A protein and the small-molecule ligand that binds it are described below.
Small molecule (SMILES): Cc1cc(CCCCCOc2c(Cl)cc(C3=NCCO3)cc2Cl)on1

Binding-site contacts:
Ligand atom N3A contacts residue PHE182 of chain 21.A at 4.0 Å.
Ligand atom C2C contacts residue MET217 of chain 21.A at 3.7 Å (hydrophobic).
Ligand atom N3A contacts residue LEU127 of chain 21.A at 4.1 Å.
Ligand atom C6B contacts residue ILE125 of chain 21.A at 3.6 Å (hydrophobic).
Ligand atom C4C contacts residue MET217 of chain 21.A at 4.2 Å (hydrophobic).
Ligand atom C2B contacts residue ILE125 of chain 21.A at 3.1 Å (hydrophobic).
Ligand atom C2A contacts residue ILE220 of chain 21.A at 3.8 Å (hydrophobic).
Ligand atom C4A contacts residue TYR145 of chain 21.A at 3.3 Å (hydrophobic).
Ligand atom C5A contacts residue TYR147 of chain 21.A at 4.1 Å (hydrophobic).
Ligand atom N2 contacts residue THR102 of chain 21.A at 4.2 Å.
Ligand atom C1B contacts residue ILE125 of chain 21.A at 3.1 Å (hydrophobic).
Ligand atom C5B contacts residue ILE125 of chain 21.A at 3.9 Å (hydrophobic).
Ligand atom CL1 contacts residue ILE239 of chain 21.A at 3.8 Å.
Ligand atom C4 contacts residue LEU103 of chain 21.A at 3.4 Å (hydrophobic).
Ligand atom N2 contacts residue ASN215 of chain 21.A at 3.7 Å.
Ligand atom C3B contacts residue ILE220 of chain 21.A at 4.2 Å (hydrophobic).
Ligand atom C5A contacts residue MET146 of chain 21.A at 3.7 Å (hydrophobic).
Ligand atom O1B contacts residue ILE125 of chain 21.A at 3.5 Å.
Ligand atom C2A contacts residue PHE182 of chain 21.A at 4.2 Å (hydrophobic).
Ligand atom C3 contacts residue LEU103 of chain 21.A at 4.1 Å (hydrophobic).
Ligand atom CL2 contacts residue LEU187 of chain 21.A at 3.9 Å.
Ligand atom C31 contacts residue MET195 of chain 21.A at 3.5 Å (hydrophobic).
Ligand atom C4B contacts residue ILE125 of chain 21.A at 3.9 Å (hydrophobic).
Ligand atom CL1 contacts residue ILE125 of chain 21.A at 3.5 Å.
Ligand atom C31 contacts residue GLN104 of chain 21.A at 3.6 Å.
Ligand atom C5B contacts residue TYR147 of chain 21.A at 3.9 Å (hydrophobic).
Ligand atom C4A contacts residue LEU127 of chain 21.A at 4.0 Å (hydrophobic).
Ligand atom O1A contacts residue TYR147 of chain 21.A at 4.0 Å.
Ligand atom O1 contacts residue MET217 of chain 21.A at 4.2 Å.
Ligand atom CL2 contacts residue TYR147 of chain 21.A at 3.4 Å.
Ligand atom C3B contacts residue ILE125 of chain 21.A at 3.5 Å (hydrophobic).
Ligand atom C4A contacts residue ILE220 of chain 21.A at 4.1 Å (hydrophobic).
Ligand atom C6B contacts residue ILE184 of chain 21.A at 4.1 Å (hydrophobic).
Ligand atom C4B contacts residue ILE220 of chain 21.A at 4.0 Å (hydrophobic).
Ligand atom C1C contacts residue LEU103 of chain 21.A at 4.1 Å (hydrophobic).
Ligand atom O1A contacts residue ILE220 of chain 21.A at 3.6 Å.
Ligand atom C5A contacts residue TYR145 of chain 21.A at 3.8 Å (hydrophobic).
Ligand atom C5 contacts residue LEU103 of chain 21.A at 3.8 Å (hydrophobic).
Ligand atom C5A contacts residue ILE220 of chain 21.A at 3.9 Å (hydrophobic).
Ligand atom CL2 contacts residue ILE184 of chain 21.A at 3.9 Å.

Sequence of chain 21.A:
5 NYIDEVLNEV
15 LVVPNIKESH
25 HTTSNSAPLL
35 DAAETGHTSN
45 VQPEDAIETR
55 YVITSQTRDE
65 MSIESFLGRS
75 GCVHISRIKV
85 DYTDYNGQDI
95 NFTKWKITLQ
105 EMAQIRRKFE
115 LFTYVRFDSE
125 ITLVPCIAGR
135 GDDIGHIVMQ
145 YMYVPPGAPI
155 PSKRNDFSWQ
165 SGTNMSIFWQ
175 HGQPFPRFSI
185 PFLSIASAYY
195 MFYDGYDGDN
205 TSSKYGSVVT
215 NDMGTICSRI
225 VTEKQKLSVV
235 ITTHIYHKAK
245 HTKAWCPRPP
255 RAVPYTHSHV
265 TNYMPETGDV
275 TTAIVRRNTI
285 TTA